The small molecule below binds the protein below.
Small molecule (SMILES): CC(=O)N[C@@H]1[C@@H](O)[C@H](O)[C@@H](CO)O[C@H]1O

Binding-site contacts:
Ligand atom O5 contacts residue PHE113 of chain 1.C at 4.2 Å.
Ligand atom C1 contacts residue ASN74 of chain 1.C at 1.4 Å.
Ligand atom O5 contacts residue ASN74 of chain 1.C at 2.3 Å (h-bond).
Ligand atom C5 contacts residue PHE113 of chain 1.C at 3.7 Å (hydrophobic).
Ligand atom C6 contacts residue PHE113 of chain 1.C at 4.2 Å (hydrophobic).
Ligand atom C7 contacts residue ASN74 of chain 1.C at 3.2 Å.
Ligand atom C4 contacts residue ASN74 of chain 1.C at 4.2 Å.
Ligand atom C6 contacts residue ILE114 of chain 1.C at 3.7 Å (hydrophobic).
Ligand atom C8 contacts residue GLN73 of chain 1.C at 3.5 Å.
Ligand atom C2 contacts residue ASN74 of chain 1.C at 2.4 Å.
Ligand atom C5 contacts residue ASN74 of chain 1.C at 3.6 Å.
Ligand atom C1 contacts residue PHE113 of chain 1.C at 4.4 Å (hydrophobic).
Ligand atom O6 contacts residue ILE114 of chain 1.C at 4.1 Å.
Ligand atom C8 contacts residue ASN74 of chain 1.C at 4.4 Å.
Ligand atom O7 contacts residue ASN74 of chain 1.C at 3.1 Å (h-bond).
Ligand atom C3 contacts residue ASN74 of chain 1.C at 3.8 Å.
Ligand atom N2 contacts residue ASN74 of chain 1.C at 2.9 Å (h-bond).
Ligand atom O6 contacts residue ASN74 of chain 1.C at 4.5 Å.
Ligand atom O6 contacts residue GLU112 of chain 1.C at 3.5 Å (salt-bridge).

Sequence of chain 1.C:
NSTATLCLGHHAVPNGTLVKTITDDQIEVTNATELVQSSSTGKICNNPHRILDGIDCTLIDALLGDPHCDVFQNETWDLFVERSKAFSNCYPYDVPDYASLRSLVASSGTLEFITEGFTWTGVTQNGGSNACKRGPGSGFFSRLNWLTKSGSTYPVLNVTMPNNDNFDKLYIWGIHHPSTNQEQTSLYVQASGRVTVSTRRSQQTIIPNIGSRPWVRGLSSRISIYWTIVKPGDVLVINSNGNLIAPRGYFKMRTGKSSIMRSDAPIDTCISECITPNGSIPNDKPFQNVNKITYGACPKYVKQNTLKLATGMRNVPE